Sequence of chain 1.A:
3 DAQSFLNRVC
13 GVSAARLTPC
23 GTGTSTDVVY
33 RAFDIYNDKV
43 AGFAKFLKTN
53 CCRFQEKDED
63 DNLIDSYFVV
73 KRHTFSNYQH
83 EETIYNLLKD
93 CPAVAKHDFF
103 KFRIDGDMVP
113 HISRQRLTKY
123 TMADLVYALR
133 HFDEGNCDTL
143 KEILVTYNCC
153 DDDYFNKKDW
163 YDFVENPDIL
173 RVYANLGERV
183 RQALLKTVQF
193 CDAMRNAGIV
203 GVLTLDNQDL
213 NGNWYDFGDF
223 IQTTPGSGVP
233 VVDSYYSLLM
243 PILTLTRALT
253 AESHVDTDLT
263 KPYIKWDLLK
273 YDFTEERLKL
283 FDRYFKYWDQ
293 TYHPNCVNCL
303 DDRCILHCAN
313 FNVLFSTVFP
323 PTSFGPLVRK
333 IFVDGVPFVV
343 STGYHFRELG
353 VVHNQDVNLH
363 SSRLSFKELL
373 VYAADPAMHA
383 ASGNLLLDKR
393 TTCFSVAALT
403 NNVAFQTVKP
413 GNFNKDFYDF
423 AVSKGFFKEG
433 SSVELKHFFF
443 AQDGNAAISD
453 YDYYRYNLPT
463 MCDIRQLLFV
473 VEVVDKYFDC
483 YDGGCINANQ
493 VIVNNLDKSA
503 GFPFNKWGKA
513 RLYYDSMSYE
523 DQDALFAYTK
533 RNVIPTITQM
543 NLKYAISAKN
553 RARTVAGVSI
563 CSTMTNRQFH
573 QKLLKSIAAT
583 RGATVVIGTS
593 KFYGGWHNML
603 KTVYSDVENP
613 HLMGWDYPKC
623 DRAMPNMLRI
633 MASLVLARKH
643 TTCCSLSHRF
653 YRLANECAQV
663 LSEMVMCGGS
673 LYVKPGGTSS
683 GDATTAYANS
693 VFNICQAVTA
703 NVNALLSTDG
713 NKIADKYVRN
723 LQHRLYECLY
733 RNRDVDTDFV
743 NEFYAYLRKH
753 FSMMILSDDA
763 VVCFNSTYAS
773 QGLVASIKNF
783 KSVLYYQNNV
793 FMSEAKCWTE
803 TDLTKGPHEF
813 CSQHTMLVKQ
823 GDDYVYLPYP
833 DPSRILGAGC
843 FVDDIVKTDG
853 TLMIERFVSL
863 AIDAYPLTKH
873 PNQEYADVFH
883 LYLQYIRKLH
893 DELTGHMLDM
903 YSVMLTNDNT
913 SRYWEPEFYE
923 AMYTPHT

A protein and the small-molecule ligand that binds it are described below.
Small molecule (SMILES): C[C@H](CCC(=O)NCCC[N+](C)(C)CC(O)CS(=O)(=O)O)[C@H]1CC[C@H]2[C@@H]3[C@H](O)C[C@@H]4C[C@H](O)CC[C@]4(C)[C@H]3C[C@H](O)[C@]12C

Binding-site contacts:
Ligand atom C7 contacts residue ILE223 of chain 1.A at 3.8 Å (hydrophobic).
Ligand atom C16 contacts residue ILE223 of chain 1.A at 3.9 Å (hydrophobic).
Ligand atom C10 contacts residue VAL204 of chain 1.A at 4.0 Å (hydrophobic).
Ligand atom C7 contacts residue VAL202 of chain 1.A at 4.4 Å (hydrophobic).
Ligand atom C6 contacts residue ILE223 of chain 1.A at 4.2 Å (hydrophobic).
Ligand atom C1 contacts residue ASP221 of chain 1.A at 3.7 Å.
Ligand atom C2 contacts residue ASP221 of chain 1.A at 4.3 Å.
Ligand atom C10 contacts residue VAL202 of chain 1.A at 3.9 Å (hydrophobic).
Ligand atom C3 contacts residue VAL204 of chain 1.A at 3.5 Å (hydrophobic).
Ligand atom C11 contacts residue VAL204 of chain 1.A at 3.9 Å (hydrophobic).
Ligand atom C3 contacts residue ARG733 of chain 1.A at 4.0 Å.
Ligand atom O4 contacts residue ARG733 of chain 1.A at 3.9 Å.
Ligand atom C29 contacts residue ILE223 of chain 1.A at 4.4 Å (hydrophobic).
Ligand atom C11 contacts residue ASP221 of chain 1.A at 3.2 Å.
Ligand atom C17 contacts residue ILE223 of chain 1.A at 4.0 Å (hydrophobic).
Ligand atom C1 contacts residue VAL204 of chain 1.A at 4.2 Å (hydrophobic).
Ligand atom C10 contacts residue VAL233 of chain 1.A at 3.6 Å (hydrophobic).
Ligand atom C8 contacts residue VAL202 of chain 1.A at 4.3 Å (hydrophobic).
Ligand atom C15 contacts residue ASP221 of chain 1.A at 4.4 Å.
Ligand atom C4 contacts residue VAL204 of chain 1.A at 4.0 Å (hydrophobic).
Ligand atom C4 contacts residue ARG733 of chain 1.A at 4.0 Å.
Ligand atom C20 contacts residue VAL233 of chain 1.A at 4.2 Å (hydrophobic).
Ligand atom C22 contacts residue VAL233 of chain 1.A at 4.4 Å (hydrophobic).